Binding-site contacts:
Ligand atom C6 contacts residue GLN153 of chain 29.A at 3.2 Å.
Ligand atom C15 contacts residue TYR66 of chain 50.A at 3.4 Å (hydrophobic).
Ligand atom O2 contacts residue GLN233 of chain 50.C at 3.0 Å.
Ligand atom O5 contacts residue TRP152 of chain 29.A at 3.5 Å (h-bond).
Ligand atom O5 contacts residue TYR229 of chain 50.A at 3.8 Å.
Ligand atom O5 contacts residue ARG212 of chain 29.A at 3.3 Å (salt-bridge).
Ligand atom O2 contacts residue PHE236 of chain 50.C at 3.4 Å (h-bond).
Ligand atom O5 contacts residue ARG227 of chain 50.A at 3.5 Å (salt-bridge).
Ligand atom O2 contacts residue ASP234 of chain 50.C at 3.7 Å.
Ligand atom O4 contacts residue ARG227 of chain 50.A at 3.3 Å (salt-bridge).
Ligand atom N1 contacts residue GLN153 of chain 29.A at 2.7 Å (h-bond).
Ligand atom C13 contacts residue TYR66 of chain 50.A at 3.4 Å (hydrophobic).
Ligand atom C5 contacts residue GLN153 of chain 29.A at 3.2 Å.
Ligand atom N1 contacts residue GLN233 of chain 50.C at 3.3 Å (h-bond).
Ligand atom C8 contacts residue ASN148 of chain 29.A at 3.3 Å.
Ligand atom O1 contacts residue GLN233 of chain 50.C at 3.5 Å (h-bond).
Ligand atom C16 contacts residue THR235 of chain 50.C at 3.8 Å.
Ligand atom O1 contacts residue ASP149 of chain 29.A at 3.6 Å.
Ligand atom C9 contacts residue ASN148 of chain 29.A at 3.7 Å.
Ligand atom N1 contacts residue PHE236 of chain 50.C at 3.6 Å.
Ligand atom C7 contacts residue THR235 of chain 50.C at 3.8 Å.
Ligand atom C6 contacts residue PHE236 of chain 50.C at 3.5 Å (hydrophobic).
Ligand atom C2 contacts residue TYR66 of chain 50.A at 3.8 Å (hydrophobic).
Ligand atom C4 contacts residue ASN148 of chain 29.A at 3.3 Å.
Ligand atom C8 contacts residue ASP234 of chain 50.C at 3.3 Å.
Ligand atom C9 contacts residue ASP234 of chain 50.C at 3.6 Å.
Ligand atom C10 contacts residue ASP234 of chain 50.C at 3.8 Å.
Ligand atom S1 contacts residue GLN233 of chain 50.C at 3.7 Å.
Ligand atom C14 contacts residue TYR66 of chain 50.A at 3.4 Å (hydrophobic).
Ligand atom C20 contacts residue ARG227 of chain 50.A at 3.6 Å.
Ligand atom C10 contacts residue ASN148 of chain 29.A at 3.7 Å.
Ligand atom C3 contacts residue ASN148 of chain 29.A at 3.5 Å.
Ligand atom C16 contacts residue PHE236 of chain 50.C at 3.7 Å (hydrophobic).
Ligand atom C20 contacts residue ARG212 of chain 29.A at 3.4 Å.
Ligand atom C4 contacts residue ASP149 of chain 29.A at 3.5 Å.
Ligand atom O2 contacts residue THR235 of chain 50.C at 3.0 Å.
Ligand atom O1 contacts residue TYR150 of chain 29.A at 3.0 Å (h-bond).
Ligand atom C3 contacts residue ASP149 of chain 29.A at 3.5 Å.
Ligand atom C1 contacts residue GLN153 of chain 29.A at 3.4 Å.
Ligand atom O4 contacts residue ARG212 of chain 29.A at 2.8 Å (salt-bridge).

Sequence of chain 50.A:
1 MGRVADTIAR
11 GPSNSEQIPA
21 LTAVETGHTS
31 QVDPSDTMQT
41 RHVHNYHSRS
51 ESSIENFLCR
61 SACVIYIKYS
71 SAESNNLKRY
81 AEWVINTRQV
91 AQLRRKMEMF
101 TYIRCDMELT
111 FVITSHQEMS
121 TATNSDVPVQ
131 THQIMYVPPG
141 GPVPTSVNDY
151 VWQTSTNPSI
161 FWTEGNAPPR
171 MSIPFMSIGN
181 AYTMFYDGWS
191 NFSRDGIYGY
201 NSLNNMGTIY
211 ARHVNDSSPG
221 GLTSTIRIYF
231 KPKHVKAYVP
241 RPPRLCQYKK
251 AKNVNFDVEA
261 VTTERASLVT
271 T

Sequence of chain 29.A:
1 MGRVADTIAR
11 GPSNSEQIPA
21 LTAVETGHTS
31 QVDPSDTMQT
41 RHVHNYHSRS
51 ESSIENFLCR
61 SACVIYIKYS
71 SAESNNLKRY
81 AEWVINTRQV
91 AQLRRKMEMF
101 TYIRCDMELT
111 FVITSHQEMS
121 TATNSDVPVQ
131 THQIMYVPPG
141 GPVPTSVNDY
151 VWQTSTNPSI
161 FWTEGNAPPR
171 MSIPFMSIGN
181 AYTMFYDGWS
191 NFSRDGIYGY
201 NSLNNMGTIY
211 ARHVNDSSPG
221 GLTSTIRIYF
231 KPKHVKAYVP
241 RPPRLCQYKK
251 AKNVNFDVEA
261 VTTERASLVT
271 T

The protein below binds the small molecule below.
Small molecule (SMILES): CCCOc1ccc2cc(S(=O)(=O)Nc3ccc(C(=O)O)cc3)ccc2c1

Sequence of chain 50.C:
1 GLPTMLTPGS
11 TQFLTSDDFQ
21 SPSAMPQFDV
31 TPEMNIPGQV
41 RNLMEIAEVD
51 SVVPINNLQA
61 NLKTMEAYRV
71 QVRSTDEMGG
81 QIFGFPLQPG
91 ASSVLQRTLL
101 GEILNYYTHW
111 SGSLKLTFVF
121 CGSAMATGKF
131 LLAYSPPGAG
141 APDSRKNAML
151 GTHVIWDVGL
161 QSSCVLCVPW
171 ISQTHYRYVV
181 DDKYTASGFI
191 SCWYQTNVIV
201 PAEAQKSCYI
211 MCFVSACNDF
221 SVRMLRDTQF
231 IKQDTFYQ